Sequence of chain 1.B:
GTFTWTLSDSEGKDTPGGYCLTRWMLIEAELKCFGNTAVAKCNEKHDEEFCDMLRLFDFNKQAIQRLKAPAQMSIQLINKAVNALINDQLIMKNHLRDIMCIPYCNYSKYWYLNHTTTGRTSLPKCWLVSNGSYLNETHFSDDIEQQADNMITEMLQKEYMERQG

A protein and the small-molecule ligand that binds it are described below.
Small molecule (SMILES): CC(=O)N[C@@H]1[C@@H](O)[C@H](O)[C@@H](CO)O[C@H]1O

Binding-site contacts:
Ligand atom C5 contacts residue ASN131 of chain 1.B at 3.6 Å.
Ligand atom O5 contacts residue ASN131 of chain 1.B at 2.4 Å (h-bond).
Ligand atom N2 contacts residue ASN131 of chain 1.B at 2.8 Å (h-bond).
Ligand atom C2 contacts residue ASN131 of chain 1.B at 2.5 Å.
Ligand atom C3 contacts residue ASN131 of chain 1.B at 3.8 Å.
Ligand atom C8 contacts residue ASP204 of chain 1.A at 4.2 Å.
Ligand atom C4 contacts residue ASN131 of chain 1.B at 4.2 Å.
Ligand atom C7 contacts residue ASN131 of chain 1.B at 4.2 Å.
Ligand atom C1 contacts residue ASN131 of chain 1.B at 1.4 Å.

Sequence of chain 1.A:
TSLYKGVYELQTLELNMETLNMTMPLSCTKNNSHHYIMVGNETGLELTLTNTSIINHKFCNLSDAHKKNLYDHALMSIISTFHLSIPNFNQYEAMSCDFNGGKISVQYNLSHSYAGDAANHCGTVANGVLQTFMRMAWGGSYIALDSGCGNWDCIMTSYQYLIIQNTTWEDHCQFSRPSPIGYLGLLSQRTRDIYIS